Sequence of chain 1.C:
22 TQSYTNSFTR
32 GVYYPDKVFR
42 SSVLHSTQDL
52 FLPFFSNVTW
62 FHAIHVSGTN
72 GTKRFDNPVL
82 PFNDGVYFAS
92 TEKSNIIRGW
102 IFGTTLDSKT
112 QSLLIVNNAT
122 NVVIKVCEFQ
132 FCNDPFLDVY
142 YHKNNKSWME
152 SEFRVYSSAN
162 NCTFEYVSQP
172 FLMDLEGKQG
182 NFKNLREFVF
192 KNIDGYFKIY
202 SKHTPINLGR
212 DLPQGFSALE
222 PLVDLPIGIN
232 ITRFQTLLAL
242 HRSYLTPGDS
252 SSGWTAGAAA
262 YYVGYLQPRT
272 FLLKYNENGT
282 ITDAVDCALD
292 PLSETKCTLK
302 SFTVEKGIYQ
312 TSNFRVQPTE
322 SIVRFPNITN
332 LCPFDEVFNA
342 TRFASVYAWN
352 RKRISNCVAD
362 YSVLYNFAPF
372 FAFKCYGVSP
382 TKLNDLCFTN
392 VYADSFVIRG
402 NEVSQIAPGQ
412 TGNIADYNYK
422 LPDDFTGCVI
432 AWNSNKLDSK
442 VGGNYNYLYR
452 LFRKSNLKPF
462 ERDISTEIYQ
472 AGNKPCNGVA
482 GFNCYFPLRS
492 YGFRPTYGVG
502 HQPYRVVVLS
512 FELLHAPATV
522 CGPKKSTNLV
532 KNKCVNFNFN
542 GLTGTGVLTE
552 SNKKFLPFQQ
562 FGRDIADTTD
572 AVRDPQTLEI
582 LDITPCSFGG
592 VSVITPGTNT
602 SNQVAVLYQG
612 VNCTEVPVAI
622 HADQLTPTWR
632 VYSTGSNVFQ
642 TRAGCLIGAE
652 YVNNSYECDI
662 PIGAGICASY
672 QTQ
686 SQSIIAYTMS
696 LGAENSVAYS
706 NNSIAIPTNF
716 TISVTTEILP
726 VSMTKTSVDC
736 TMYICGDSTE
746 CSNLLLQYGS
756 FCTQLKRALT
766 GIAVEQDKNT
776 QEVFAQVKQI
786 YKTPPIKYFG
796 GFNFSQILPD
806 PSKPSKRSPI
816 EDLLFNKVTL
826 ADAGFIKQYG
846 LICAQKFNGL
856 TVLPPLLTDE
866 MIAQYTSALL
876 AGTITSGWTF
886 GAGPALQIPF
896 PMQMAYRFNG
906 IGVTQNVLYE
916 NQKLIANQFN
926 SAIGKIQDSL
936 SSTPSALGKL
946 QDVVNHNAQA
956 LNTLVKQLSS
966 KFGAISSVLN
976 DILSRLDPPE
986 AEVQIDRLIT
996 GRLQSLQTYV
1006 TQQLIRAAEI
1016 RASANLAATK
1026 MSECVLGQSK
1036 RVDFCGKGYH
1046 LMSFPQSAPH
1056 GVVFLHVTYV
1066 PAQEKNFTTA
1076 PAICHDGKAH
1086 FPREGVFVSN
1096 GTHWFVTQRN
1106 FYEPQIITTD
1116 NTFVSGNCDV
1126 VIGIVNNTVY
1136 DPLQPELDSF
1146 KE

A protein and the small-molecule ligand that binds it are described below.
Small molecule (SMILES): CC(=O)N[C@@H]1[C@@H](O)[C@H](O)[C@@H](CO)O[C@H]1O

Binding-site contacts:
Ligand atom C3 contacts residue ASN706 of chain 1.B at 3.8 Å.
Ligand atom C2 contacts residue ASN706 of chain 1.B at 2.5 Å.
Ligand atom C5 contacts residue ASN706 of chain 1.B at 3.7 Å.
Ligand atom C7 contacts residue ASN706 of chain 1.B at 3.8 Å.
Ligand atom C4 contacts residue ASN706 of chain 1.B at 4.2 Å.
Ligand atom N2 contacts residue ASN706 of chain 1.B at 2.9 Å (h-bond).
Ligand atom C1 contacts residue ASN706 of chain 1.B at 1.4 Å.
Ligand atom O7 contacts residue ASN706 of chain 1.B at 4.3 Å.
Ligand atom O6 contacts residue TYR793 of chain 1.C at 4.1 Å.
Ligand atom C8 contacts residue ASN706 of chain 1.B at 4.4 Å.
Ligand atom O5 contacts residue TYR793 of chain 1.C at 4.4 Å.
Ligand atom O5 contacts residue ASN706 of chain 1.B at 2.4 Å (h-bond).

Sequence of chain 1.B:
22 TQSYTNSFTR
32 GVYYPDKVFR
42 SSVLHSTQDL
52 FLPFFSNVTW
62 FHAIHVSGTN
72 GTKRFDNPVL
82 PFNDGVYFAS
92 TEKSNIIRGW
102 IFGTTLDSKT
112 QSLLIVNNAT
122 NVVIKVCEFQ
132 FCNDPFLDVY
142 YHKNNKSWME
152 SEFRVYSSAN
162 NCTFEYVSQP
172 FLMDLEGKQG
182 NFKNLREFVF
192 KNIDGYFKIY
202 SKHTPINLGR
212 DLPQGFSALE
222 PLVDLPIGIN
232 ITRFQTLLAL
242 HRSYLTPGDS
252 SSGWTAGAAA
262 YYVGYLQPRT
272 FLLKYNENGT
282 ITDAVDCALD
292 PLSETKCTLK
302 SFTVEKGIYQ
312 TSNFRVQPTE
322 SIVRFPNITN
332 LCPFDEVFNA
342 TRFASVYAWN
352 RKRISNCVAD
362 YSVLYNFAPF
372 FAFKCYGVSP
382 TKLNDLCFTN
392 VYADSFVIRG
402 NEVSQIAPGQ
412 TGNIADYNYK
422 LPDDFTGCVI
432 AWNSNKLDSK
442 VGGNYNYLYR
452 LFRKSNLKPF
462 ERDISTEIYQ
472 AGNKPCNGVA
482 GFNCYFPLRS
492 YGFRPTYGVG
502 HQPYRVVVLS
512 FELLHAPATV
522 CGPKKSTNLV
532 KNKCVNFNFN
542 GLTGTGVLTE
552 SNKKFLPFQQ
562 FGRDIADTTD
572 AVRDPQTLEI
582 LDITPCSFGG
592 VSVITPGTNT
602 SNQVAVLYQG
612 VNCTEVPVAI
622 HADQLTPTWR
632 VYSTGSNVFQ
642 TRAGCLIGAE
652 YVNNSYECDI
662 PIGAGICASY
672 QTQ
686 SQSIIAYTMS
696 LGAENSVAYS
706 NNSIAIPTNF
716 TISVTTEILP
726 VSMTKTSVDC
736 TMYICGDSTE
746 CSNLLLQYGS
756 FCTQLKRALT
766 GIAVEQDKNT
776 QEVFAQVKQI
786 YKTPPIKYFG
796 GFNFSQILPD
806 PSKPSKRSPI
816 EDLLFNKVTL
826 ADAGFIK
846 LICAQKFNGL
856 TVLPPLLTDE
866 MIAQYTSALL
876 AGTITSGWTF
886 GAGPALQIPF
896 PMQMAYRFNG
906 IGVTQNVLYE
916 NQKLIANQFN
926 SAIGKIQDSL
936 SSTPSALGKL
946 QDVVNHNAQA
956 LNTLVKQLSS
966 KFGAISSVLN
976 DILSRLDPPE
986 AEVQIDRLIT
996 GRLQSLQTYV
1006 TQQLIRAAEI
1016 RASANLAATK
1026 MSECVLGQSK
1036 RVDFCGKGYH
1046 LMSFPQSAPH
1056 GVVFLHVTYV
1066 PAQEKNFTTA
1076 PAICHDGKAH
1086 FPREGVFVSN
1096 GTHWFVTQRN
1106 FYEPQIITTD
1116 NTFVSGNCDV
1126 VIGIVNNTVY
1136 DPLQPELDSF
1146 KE